Sequence of chain 1.J:
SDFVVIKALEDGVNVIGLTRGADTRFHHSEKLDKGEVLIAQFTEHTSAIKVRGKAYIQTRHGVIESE

Binding-site contacts:
Ligand atom CA contacts residue SER51 of chain 1.J at 4.0 Å.
Ligand atom OXT contacts residue THR47 of chain 1.K at 2.6 Å (h-bond).
Ligand atom N contacts residue GLY25 of chain 1.J at 2.9 Å (h-bond).
Ligand atom CH2 contacts residue GLY21 of chain 1.K at 3.7 Å.
Ligand atom CD1 contacts residue SER51 of chain 1.J at 3.5 Å.
Ligand atom CZ3 contacts residue GLY21 of chain 1.K at 3.7 Å.
Ligand atom CD1 contacts residue GLN45 of chain 1.K at 3.5 Å.
Ligand atom O contacts residue ARG24 of chain 1.J at 3.4 Å.
Ligand atom N contacts residue ASP27 of chain 1.J at 3.1 Å (salt-bridge).
Ligand atom O contacts residue GLY25 of chain 1.J at 3.0 Å (h-bond).
Ligand atom CE3 contacts residue HIS32 of chain 1.K at 4.0 Å.
Ligand atom O contacts residue THR23 of chain 1.J at 3.9 Å.
Ligand atom OXT contacts residue GLY25 of chain 1.J at 4.0 Å.
Ligand atom NE1 contacts residue GLN45 of chain 1.K at 2.8 Å (h-bond).
Ligand atom C contacts residue GLY25 of chain 1.J at 3.4 Å.
Ligand atom OXT contacts residue THR50 of chain 1.K at 2.7 Å (h-bond).
Ligand atom N contacts residue THR23 of chain 1.J at 2.5 Å (h-bond).
Ligand atom O contacts residue SER51 of chain 1.J at 2.9 Å (h-bond).
Ligand atom CG contacts residue SER51 of chain 1.J at 3.9 Å.
Ligand atom NE1 contacts residue SER51 of chain 1.J at 4.0 Å.
Ligand atom NE1 contacts residue ALA44 of chain 1.K at 4.0 Å.
Ligand atom CE2 contacts residue GLN45 of chain 1.K at 3.8 Å.
Ligand atom N contacts residue THR28 of chain 1.J at 2.9 Å (h-bond).
Ligand atom CZ3 contacts residue HIS32 of chain 1.K at 4.0 Å.
Ligand atom N contacts residue ARG24 of chain 1.J at 3.9 Å.
Ligand atom CZ2 contacts residue ILE53 of chain 1.K at 4.0 Å (hydrophobic).
Ligand atom CA contacts residue THR28 of chain 1.J at 3.2 Å.
Ligand atom CB contacts residue THR23 of chain 1.J at 3.6 Å.
Ligand atom C contacts residue THR47 of chain 1.K at 3.5 Å.
Ligand atom CA contacts residue GLY25 of chain 1.J at 3.5 Å.
Ligand atom C contacts residue SER51 of chain 1.J at 3.6 Å.
Ligand atom CD1 contacts residue THR47 of chain 1.K at 3.9 Å.
Ligand atom CZ2 contacts residue THR50 of chain 1.K at 3.9 Å.
Ligand atom C contacts residue THR50 of chain 1.K at 3.9 Å.
Ligand atom CZ2 contacts residue ALA44 of chain 1.K at 3.9 Å (hydrophobic).
Ligand atom OXT contacts residue HIS49 of chain 1.K at 3.8 Å.
Ligand atom CB contacts residue SER51 of chain 1.J at 3.4 Å.
Ligand atom CA contacts residue THR23 of chain 1.J at 3.5 Å.
Ligand atom O contacts residue THR47 of chain 1.K at 3.6 Å.
Ligand atom CB contacts residue THR28 of chain 1.J at 3.5 Å.

The protein below binds the small molecule below.
Small molecule (SMILES): N[C@@H](Cc1c[nH]c2ccccc12)C(=O)O

Sequence of chain 1.K:
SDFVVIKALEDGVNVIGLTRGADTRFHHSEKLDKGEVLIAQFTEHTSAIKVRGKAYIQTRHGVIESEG